This protein binds this small molecule.
Small molecule (SMILES): CC(=O)N[C@H]1[C@H](O[C@H]2[C@H](O)[C@@H](NC(C)=O)CO[C@@H]2CO)O[C@H](CO)[C@@H](O)[C@@H]1O

Binding-site contacts:
Ligand atom O6 contacts residue VAL334 of chain 1.C at 4.1 Å.
Ligand atom C1 contacts residue ASN276 of chain 1.C at 1.4 Å.
Ligand atom C1 contacts residue ALA279 of chain 1.C at 4.3 Å (hydrophobic).
Ligand atom C3 contacts residue ASN276 of chain 1.C at 3.8 Å.
Ligand atom C5 contacts residue ALA279 of chain 1.C at 3.8 Å (hydrophobic).
Ligand atom N2 contacts residue ASN276 of chain 1.C at 3.1 Å (h-bond).
Ligand atom C4 contacts residue ASN276 of chain 1.C at 4.3 Å.
Ligand atom O5 contacts residue ALA279 of chain 1.C at 3.6 Å.
Ligand atom O5 contacts residue ASN276 of chain 1.C at 2.3 Å (h-bond).
Ligand atom O5 contacts residue ASN273 of chain 1.C at 4.3 Å.
Ligand atom C1 contacts residue ASN273 of chain 1.C at 4.3 Å.
Ligand atom C5 contacts residue ASN276 of chain 1.C at 3.6 Å.
Ligand atom O7 contacts residue ASN276 of chain 1.C at 3.0 Å (h-bond).
Ligand atom C6 contacts residue VAL334 of chain 1.C at 3.7 Å (hydrophobic).
Ligand atom C2 contacts residue ASN276 of chain 1.C at 2.5 Å.
Ligand atom C7 contacts residue ASN276 of chain 1.C at 3.1 Å.
Ligand atom C6 contacts residue ALA279 of chain 1.C at 3.8 Å (hydrophobic).
Ligand atom C8 contacts residue ASN276 of chain 1.C at 3.5 Å.

Sequence of chain 1.C:
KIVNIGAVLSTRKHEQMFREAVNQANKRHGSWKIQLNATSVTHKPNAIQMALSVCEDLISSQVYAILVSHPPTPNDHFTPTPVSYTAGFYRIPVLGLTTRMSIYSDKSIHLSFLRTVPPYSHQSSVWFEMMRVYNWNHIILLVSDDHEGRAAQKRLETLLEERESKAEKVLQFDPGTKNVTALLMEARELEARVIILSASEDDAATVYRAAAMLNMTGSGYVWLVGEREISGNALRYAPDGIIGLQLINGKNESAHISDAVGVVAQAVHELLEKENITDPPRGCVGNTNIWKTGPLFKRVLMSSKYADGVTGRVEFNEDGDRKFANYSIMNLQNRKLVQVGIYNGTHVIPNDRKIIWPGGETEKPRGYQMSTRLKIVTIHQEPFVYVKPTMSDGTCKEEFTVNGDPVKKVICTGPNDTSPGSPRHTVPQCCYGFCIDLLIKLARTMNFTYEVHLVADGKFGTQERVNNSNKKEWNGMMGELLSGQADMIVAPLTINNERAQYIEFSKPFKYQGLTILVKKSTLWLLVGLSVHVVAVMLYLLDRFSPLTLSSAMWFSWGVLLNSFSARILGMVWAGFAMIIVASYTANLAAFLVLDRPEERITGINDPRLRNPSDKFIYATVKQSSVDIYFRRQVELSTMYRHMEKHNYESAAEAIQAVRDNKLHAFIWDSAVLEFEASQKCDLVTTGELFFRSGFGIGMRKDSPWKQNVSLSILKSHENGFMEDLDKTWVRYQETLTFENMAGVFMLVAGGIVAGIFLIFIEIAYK